Binding-site contacts:
Ligand atom C10 contacts residue TRP40 of chain 1.A at 4.0 Å (hydrophobic).
Ligand atom C7 contacts residue TRP40 of chain 1.A at 3.6 Å (hydrophobic).
Ligand atom C16 contacts residue VAL46 of chain 1.A at 3.8 Å (hydrophobic).
Ligand atom N4 contacts residue LEU51 of chain 1.A at 3.6 Å.
Ligand atom C2 contacts residue LYS50 of chain 1.A at 3.6 Å.
Ligand atom C5 contacts residue LEU51 of chain 1.A at 3.8 Å (hydrophobic).
Ligand atom C18 contacts residue VAL46 of chain 1.A at 3.9 Å (hydrophobic).
Ligand atom C23 contacts residue ILE105 of chain 1.A at 4.0 Å (hydrophobic).
Ligand atom C15 contacts residue TYR98 of chain 1.A at 3.7 Å (hydrophobic).
Ligand atom C23 contacts residue TRP40 of chain 1.A at 3.7 Å (hydrophobic).
Ligand atom C32 contacts residue TRP40 of chain 1.A at 3.7 Å (hydrophobic).
Ligand atom O3 contacts residue TYR56 of chain 1.A at 3.9 Å.
Ligand atom C33 contacts residue TRP40 of chain 1.A at 3.8 Å (hydrophobic).
Ligand atom C17 contacts residue PRO41 of chain 1.A at 3.8 Å (hydrophobic).
Ligand atom C12 contacts residue LEU51 of chain 1.A at 4.0 Å (hydrophobic).
Ligand atom C9 contacts residue GLN44 of chain 1.A at 3.8 Å.
Ligand atom C17 contacts residue PHE42 of chain 1.A at 3.8 Å (hydrophobic).
Ligand atom N3 contacts residue VAL46 of chain 1.A at 3.5 Å.
Ligand atom C17 contacts residue VAL46 of chain 1.A at 3.8 Å (hydrophobic).
Ligand atom C6 contacts residue TRP40 of chain 1.A at 4.0 Å (hydrophobic).
Ligand atom C13 contacts residue LEU51 of chain 1.A at 3.9 Å (hydrophobic).
Ligand atom C25 contacts residue TRP40 of chain 1.A at 3.9 Å (hydrophobic).
Ligand atom C8 contacts residue TRP40 of chain 1.A at 3.7 Å (hydrophobic).
Ligand atom C26 contacts residue TRP40 of chain 1.A at 3.7 Å (hydrophobic).
Ligand atom C15 contacts residue LEU53 of chain 1.A at 3.8 Å (hydrophobic).
Ligand atom C16 contacts residue ASN99 of chain 1.A at 3.9 Å.
Ligand atom C24 contacts residue TRP40 of chain 1.A at 4.0 Å (hydrophobic).
Ligand atom C24 contacts residue ILE105 of chain 1.A at 3.9 Å (hydrophobic).
Ligand atom O4 contacts residue ILE105 of chain 1.A at 4.0 Å.
Ligand atom N3 contacts residue PRO41 of chain 1.A at 4.0 Å.
Ligand atom C26 contacts residue LEU51 of chain 1.A at 3.7 Å (hydrophobic).
Ligand atom C18 contacts residue PRO41 of chain 1.A at 3.3 Å (hydrophobic).
Ligand atom O3 contacts residue ASN99 of chain 1.A at 3.0 Å (h-bond).
Ligand atom C25 contacts residue LEU51 of chain 1.A at 3.8 Å (hydrophobic).
Ligand atom C1 contacts residue LYS50 of chain 1.A at 4.0 Å.
Ligand atom C11 contacts residue LEU51 of chain 1.A at 3.7 Å (hydrophobic).
Ligand atom N2 contacts residue PRO41 of chain 1.A at 3.5 Å (h-bond).
Ligand atom C15 contacts residue ASN99 of chain 1.A at 3.4 Å.
Ligand atom C9 contacts residue TRP40 of chain 1.A at 3.9 Å (hydrophobic).
Ligand atom O1 contacts residue LYS50 of chain 1.A at 3.0 Å (salt-bridge).

A protein and the small-molecule ligand that binds it are described below.
Small molecule (SMILES): CCOC(=O)CNC(=O)CN(Cc1ccc2nc(-c3cc(C)c(=O)n(C)c3)n(CC3CCOCC3)c2c1)C(=O)c1ccc(N=[N+]=N)cc1

Sequence of chain 1.A:
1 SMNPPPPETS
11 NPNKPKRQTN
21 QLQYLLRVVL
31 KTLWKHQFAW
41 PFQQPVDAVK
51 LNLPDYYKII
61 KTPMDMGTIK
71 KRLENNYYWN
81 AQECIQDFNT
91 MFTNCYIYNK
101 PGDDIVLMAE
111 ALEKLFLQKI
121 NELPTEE